Sequence of chain 1.D:
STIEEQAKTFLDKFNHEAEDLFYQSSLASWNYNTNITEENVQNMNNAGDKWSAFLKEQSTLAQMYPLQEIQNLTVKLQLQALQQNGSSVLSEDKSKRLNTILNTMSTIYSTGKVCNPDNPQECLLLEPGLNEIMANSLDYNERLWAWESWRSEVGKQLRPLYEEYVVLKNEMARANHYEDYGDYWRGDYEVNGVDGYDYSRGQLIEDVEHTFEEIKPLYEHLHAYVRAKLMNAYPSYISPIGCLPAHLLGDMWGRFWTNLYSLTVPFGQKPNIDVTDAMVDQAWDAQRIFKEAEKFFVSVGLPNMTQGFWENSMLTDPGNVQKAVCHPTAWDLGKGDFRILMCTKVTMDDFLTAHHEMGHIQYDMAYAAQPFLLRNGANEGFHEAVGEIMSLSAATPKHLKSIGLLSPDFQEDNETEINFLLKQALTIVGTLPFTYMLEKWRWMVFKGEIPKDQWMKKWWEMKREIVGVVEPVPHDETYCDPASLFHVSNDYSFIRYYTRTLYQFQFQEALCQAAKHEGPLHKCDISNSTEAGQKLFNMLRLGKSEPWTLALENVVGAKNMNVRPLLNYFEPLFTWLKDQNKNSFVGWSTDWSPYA

A protein and the small-molecule ligand that binds it are described below.
Small molecule (SMILES): CC(=O)N[C@@H]1[C@@H](O)[C@H](O)[C@@H](CO)O[C@H]1O

Binding-site contacts:
Ligand atom N2 contacts residue ASN305 of chain 1.D at 2.9 Å (h-bond).
Ligand atom C7 contacts residue ASN305 of chain 1.D at 3.7 Å.
Ligand atom C7 contacts residue GLU295 of chain 1.D at 4.4 Å.
Ligand atom C4 contacts residue ASN305 of chain 1.D at 4.2 Å.
Ligand atom C7 contacts residue MET306 of chain 1.D at 4.2 Å (hydrophobic).
Ligand atom O7 contacts residue ASN305 of chain 1.D at 4.1 Å.
Ligand atom C1 contacts residue ASN305 of chain 1.D at 1.4 Å.
Ligand atom C3 contacts residue ASN305 of chain 1.D at 3.8 Å.
Ligand atom C2 contacts residue ASN305 of chain 1.D at 2.5 Å.
Ligand atom N2 contacts residue MET306 of chain 1.D at 4.0 Å.
Ligand atom C5 contacts residue ASN305 of chain 1.D at 3.7 Å.
Ligand atom C8 contacts residue MET306 of chain 1.D at 3.5 Å (hydrophobic).
Ligand atom O7 contacts residue GLU295 of chain 1.D at 4.4 Å.
Ligand atom C8 contacts residue TRP311 of chain 1.D at 4.0 Å (hydrophobic).
Ligand atom O5 contacts residue ASN305 of chain 1.D at 2.4 Å (h-bond).